This small molecule binds to this protein.
Small molecule (SMILES): O=C(O)[C@H]1CCCCN1C(=O)[C@@H](CS)Cc1ccccc1

Sequence of chain 1.B:
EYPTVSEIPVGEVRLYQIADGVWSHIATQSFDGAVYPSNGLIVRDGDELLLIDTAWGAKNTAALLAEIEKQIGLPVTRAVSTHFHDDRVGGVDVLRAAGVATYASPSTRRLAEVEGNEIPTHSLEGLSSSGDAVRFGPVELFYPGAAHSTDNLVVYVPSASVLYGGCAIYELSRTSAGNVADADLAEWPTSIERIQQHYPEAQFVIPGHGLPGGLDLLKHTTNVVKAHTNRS

Binding-site contacts:
Ligand atom C10 contacts residue ASN198 of chain 1.B at 3.5 Å.
Ligand atom S01 contacts residue ASP106 of chain 1.B at 3.6 Å (salt-bridge).
Ligand atom S01 contacts residue HIS167 of chain 1.B at 3.3 Å (h-bond).
Ligand atom S01 contacts residue ZN1 of chain 1.N at 2.3 Å.
Ligand atom C10 contacts residue PHE50 of chain 1.B at 3.8 Å (hydrophobic).
Ligand atom S01 contacts residue HIS102 of chain 1.B at 3.9 Å.
Ligand atom O02 contacts residue HIS167 of chain 1.B at 3.8 Å.
Ligand atom C13 contacts residue HIS228 of chain 1.B at 3.4 Å.
Ligand atom S01 contacts residue HIS228 of chain 1.B at 3.8 Å.
Ligand atom C09 contacts residue ASN198 of chain 1.B at 3.0 Å.
Ligand atom C03 contacts residue ZN1 of chain 1.N at 3.9 Å.
Ligand atom C09 contacts residue PHE50 of chain 1.B at 4.0 Å (hydrophobic).
Ligand atom O03 contacts residue ASN198 of chain 1.B at 2.6 Å (h-bond).
Ligand atom C16 contacts residue ASN198 of chain 1.B at 3.4 Å.
Ligand atom C11 contacts residue ARG193 of chain 1.B at 3.8 Å.
Ligand atom S01 contacts residue ZN1 of chain 1.M at 2.3 Å.
Ligand atom C04 contacts residue HIS104 of chain 1.B at 3.7 Å.
Ligand atom O03 contacts residue TYR189 of chain 1.B at 3.9 Å.
Ligand atom O02 contacts residue HIS228 of chain 1.B at 3.9 Å.
Ligand atom C03 contacts residue ASP106 of chain 1.B at 4.1 Å.
Ligand atom C12 contacts residue HIS228 of chain 1.B at 3.6 Å.
Ligand atom S01 contacts residue CYS186 of chain 1.B at 3.9 Å.
Ligand atom C04 contacts residue ZN1 of chain 1.N at 3.4 Å.
Ligand atom C16 contacts residue GLY197 of chain 1.B at 4.0 Å.
Ligand atom C12 contacts residue TYR55 of chain 1.B at 3.5 Å (hydrophobic).
Ligand atom C14 contacts residue ASN198 of chain 1.B at 3.7 Å.
Ligand atom C04 contacts residue ASP106 of chain 1.B at 3.2 Å.
Ligand atom C02 contacts residue TRP75 of chain 1.B at 3.7 Å (hydrophobic).
Ligand atom C11 contacts residue TYR55 of chain 1.B at 3.8 Å (hydrophobic).
Ligand atom C07 contacts residue HIS104 of chain 1.B at 3.8 Å.
Ligand atom O03 contacts residue GLY197 of chain 1.B at 3.0 Å.
Ligand atom C04 contacts residue ZN1 of chain 1.M at 3.3 Å.
Ligand atom S01 contacts residue HIS104 of chain 1.B at 3.6 Å (h-bond).
Ligand atom C15 contacts residue ARG193 of chain 1.B at 3.8 Å.
Ligand atom O01 contacts residue ASN198 of chain 1.B at 3.0 Å (h-bond).
Ligand atom C06 contacts residue HIS104 of chain 1.B at 4.0 Å.
Ligand atom C08 contacts residue ASN198 of chain 1.B at 3.2 Å.
Ligand atom C01 contacts residue ASN198 of chain 1.B at 4.1 Å.
Ligand atom C07 contacts residue ASN198 of chain 1.B at 3.9 Å.
Ligand atom C11 contacts residue EDO1 of chain 1.V at 3.8 Å.